Binding-site contacts:
Ligand atom O5 contacts residue ASN165 of chain 1.C at 4.2 Å.
Ligand atom C2 contacts residue SER112 of chain 1.C at 3.8 Å.
Ligand atom O7 contacts residue SER112 of chain 1.C at 3.0 Å.
Ligand atom C8 contacts residue LYS113 of chain 1.C at 3.8 Å.
Ligand atom O7 contacts residue LYS113 of chain 1.C at 2.9 Å (salt-bridge).
Ligand atom C6 contacts residue ASN165 of chain 1.C at 4.4 Å.
Ligand atom C7 contacts residue LYS113 of chain 1.C at 3.6 Å.
Ligand atom N2 contacts residue SER112 of chain 1.C at 3.2 Å.
Ligand atom C1 contacts residue SER112 of chain 1.C at 3.5 Å.
Ligand atom C7 contacts residue SER112 of chain 1.C at 3.2 Å.
Ligand atom C8 contacts residue ASP111 of chain 1.C at 4.0 Å.
Ligand atom C8 contacts residue SER112 of chain 1.C at 3.3 Å.

Sequence of chain 1.C:
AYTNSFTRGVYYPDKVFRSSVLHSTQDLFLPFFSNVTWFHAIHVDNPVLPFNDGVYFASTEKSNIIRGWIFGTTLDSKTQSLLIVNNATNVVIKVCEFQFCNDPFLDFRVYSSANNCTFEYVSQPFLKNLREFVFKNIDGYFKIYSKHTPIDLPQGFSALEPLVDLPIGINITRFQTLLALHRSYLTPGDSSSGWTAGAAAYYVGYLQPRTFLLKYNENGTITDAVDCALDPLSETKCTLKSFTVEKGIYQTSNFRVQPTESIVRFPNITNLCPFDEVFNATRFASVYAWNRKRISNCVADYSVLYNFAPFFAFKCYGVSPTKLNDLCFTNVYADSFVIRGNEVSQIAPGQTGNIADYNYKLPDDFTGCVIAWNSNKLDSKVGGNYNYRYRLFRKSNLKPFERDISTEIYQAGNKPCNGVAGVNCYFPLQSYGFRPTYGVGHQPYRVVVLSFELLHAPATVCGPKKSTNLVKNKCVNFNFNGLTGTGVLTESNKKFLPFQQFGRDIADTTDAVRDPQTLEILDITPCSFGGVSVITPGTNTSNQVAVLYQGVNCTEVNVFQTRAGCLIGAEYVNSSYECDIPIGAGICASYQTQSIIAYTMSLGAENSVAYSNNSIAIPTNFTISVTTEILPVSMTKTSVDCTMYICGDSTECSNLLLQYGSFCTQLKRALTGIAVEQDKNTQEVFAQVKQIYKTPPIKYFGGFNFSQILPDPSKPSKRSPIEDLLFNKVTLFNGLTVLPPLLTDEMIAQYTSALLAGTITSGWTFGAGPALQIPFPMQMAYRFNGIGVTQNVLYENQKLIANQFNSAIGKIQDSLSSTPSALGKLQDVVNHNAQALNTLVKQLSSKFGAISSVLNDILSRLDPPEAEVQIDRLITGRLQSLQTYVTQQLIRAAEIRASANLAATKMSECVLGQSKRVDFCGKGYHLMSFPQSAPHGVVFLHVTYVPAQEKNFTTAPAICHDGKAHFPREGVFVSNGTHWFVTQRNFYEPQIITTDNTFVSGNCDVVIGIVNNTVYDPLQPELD

A protein and the small-molecule ligand that binds it are described below.
Small molecule (SMILES): CC(=O)N[C@@H]1[C@@H](O)[C@H](O)[C@@H](CO)O[C@H]1O